Sequence of chain 1.B:
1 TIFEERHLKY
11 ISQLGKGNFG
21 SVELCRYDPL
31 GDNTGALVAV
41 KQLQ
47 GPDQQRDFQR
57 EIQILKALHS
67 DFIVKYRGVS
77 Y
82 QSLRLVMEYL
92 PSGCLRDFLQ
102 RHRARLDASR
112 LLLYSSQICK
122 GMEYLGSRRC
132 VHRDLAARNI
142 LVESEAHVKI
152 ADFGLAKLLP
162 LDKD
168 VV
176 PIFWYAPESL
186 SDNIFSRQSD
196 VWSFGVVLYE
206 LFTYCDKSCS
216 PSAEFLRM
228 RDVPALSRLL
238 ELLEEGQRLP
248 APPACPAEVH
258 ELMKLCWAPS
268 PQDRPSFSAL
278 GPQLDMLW

This protein binds this small molecule.
Small molecule (SMILES): N#Cc1ccc2ncc(-c3ncc4c(n3)n(C3CCOCC3)c(=O)n4CCO)n2c1

Binding-site contacts:
Ligand atom N18 contacts residue LEU14 of chain 1.B at 3.2 Å (h-bond).
Ligand atom O24 contacts residue CYS95 of chain 1.B at 3.0 Å (h-bond).
Ligand atom O21 contacts residue LEU14 of chain 1.B at 3.4 Å (h-bond).
Ligand atom C2 contacts residue ALA39 of chain 1.B at 3.6 Å (hydrophobic).
Ligand atom N11 contacts residue MET88 of chain 1.B at 3.7 Å.
Ligand atom N9 contacts residue TYR90 of chain 1.B at 3.4 Å.
Ligand atom O24 contacts residue ASP98 of chain 1.B at 2.8 Å (salt-bridge).
Ligand atom C13 contacts residue GLY94 of chain 1.B at 3.8 Å.
Ligand atom N17 contacts residue LEU142 of chain 1.B at 3.6 Å.
Ligand atom C5 contacts residue LEU142 of chain 1.B at 3.7 Å (hydrophobic).
Ligand atom C8 contacts residue TYR90 of chain 1.B at 3.4 Å (hydrophobic).
Ligand atom C30 contacts residue ARG139 of chain 1.B at 3.6 Å.
Ligand atom C7 contacts residue LEU14 of chain 1.B at 3.7 Å (hydrophobic).
Ligand atom C7 contacts residue LEU142 of chain 1.B at 3.6 Å (hydrophobic).
Ligand atom C4 contacts residue LEU142 of chain 1.B at 3.5 Å (hydrophobic).
Ligand atom C27 contacts residue GLY17 of chain 1.B at 3.7 Å.
Ligand atom N14 contacts residue LEU14 of chain 1.B at 3.8 Å.
Ligand atom N20 contacts residue LEU14 of chain 1.B at 3.5 Å (h-bond).
Ligand atom N14 contacts residue GLY94 of chain 1.B at 3.7 Å.
Ligand atom C3 contacts residue LEU142 of chain 1.B at 3.7 Å (hydrophobic).
Ligand atom C23 contacts residue ASP98 of chain 1.B at 3.1 Å.
Ligand atom C16 contacts residue LEU14 of chain 1.B at 3.7 Å (hydrophobic).
Ligand atom C27 contacts residue LYS16 of chain 1.B at 3.8 Å.
Ligand atom C15 contacts residue LEU14 of chain 1.B at 3.6 Å (hydrophobic).
Ligand atom C19 contacts residue LEU14 of chain 1.B at 3.1 Å (hydrophobic).
Ligand atom C6 contacts residue LEU142 of chain 1.B at 3.6 Å (hydrophobic).
Ligand atom C2 contacts residue LEU142 of chain 1.B at 3.5 Å (hydrophobic).
Ligand atom C12 contacts residue LEU142 of chain 1.B at 3.7 Å (hydrophobic).
Ligand atom C29 contacts residue ARG139 of chain 1.B at 3.7 Å.
Ligand atom C22 contacts residue ASP98 of chain 1.B at 3.5 Å.
Ligand atom N1 contacts residue LEU142 of chain 1.B at 3.5 Å.
Ligand atom C6 contacts residue MET88 of chain 1.B at 3.7 Å (hydrophobic).
Ligand atom C6 contacts residue ALA39 of chain 1.B at 3.6 Å (hydrophobic).
Ligand atom C22 contacts residue LEU14 of chain 1.B at 3.7 Å (hydrophobic).
Ligand atom C4 contacts residue ALA39 of chain 1.B at 3.3 Å (hydrophobic).
Ligand atom C27 contacts residue VAL22 of chain 1.B at 3.8 Å (hydrophobic).
Ligand atom N9 contacts residue LEU91 of chain 1.B at 2.8 Å (h-bond).
Ligand atom C10 contacts residue MET88 of chain 1.B at 3.7 Å (hydrophobic).
Ligand atom C4 contacts residue GLU89 of chain 1.B at 3.1 Å.
Ligand atom C8 contacts residue LEU91 of chain 1.B at 3.2 Å (hydrophobic).